The protein below binds the small molecule below.
Small molecule (SMILES): CC(=O)N[C@@H]1[C@@H](O)[C@H](O)[C@@H](CO)O[C@H]1O

Sequence of chain 1.A:
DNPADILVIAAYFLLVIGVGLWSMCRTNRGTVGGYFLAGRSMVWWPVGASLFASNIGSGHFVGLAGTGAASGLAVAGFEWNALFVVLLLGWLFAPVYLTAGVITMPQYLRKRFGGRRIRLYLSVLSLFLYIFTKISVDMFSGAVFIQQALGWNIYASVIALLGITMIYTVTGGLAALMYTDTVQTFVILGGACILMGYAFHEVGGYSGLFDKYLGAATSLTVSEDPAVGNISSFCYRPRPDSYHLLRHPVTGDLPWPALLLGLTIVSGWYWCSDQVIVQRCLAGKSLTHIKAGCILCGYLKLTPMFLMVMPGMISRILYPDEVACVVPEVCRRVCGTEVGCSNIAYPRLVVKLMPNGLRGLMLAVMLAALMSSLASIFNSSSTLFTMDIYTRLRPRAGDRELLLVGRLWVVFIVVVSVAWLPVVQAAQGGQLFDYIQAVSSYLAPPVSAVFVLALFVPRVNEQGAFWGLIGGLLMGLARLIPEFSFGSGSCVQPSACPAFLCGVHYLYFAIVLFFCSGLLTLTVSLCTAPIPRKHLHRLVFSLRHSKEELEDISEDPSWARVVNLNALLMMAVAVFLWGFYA

Binding-site contacts:
Ligand atom C1 contacts residue ASN254 of chain 1.A at 1.4 Å.
Ligand atom C7 contacts residue ASN254 of chain 1.A at 3.2 Å.
Ligand atom N2 contacts residue ASN254 of chain 1.A at 2.9 Å (h-bond).
Ligand atom C3 contacts residue ASN254 of chain 1.A at 3.8 Å.
Ligand atom C8 contacts residue GLY253 of chain 1.A at 4.2 Å.
Ligand atom C2 contacts residue ASN254 of chain 1.A at 2.5 Å.
Ligand atom O5 contacts residue ASN254 of chain 1.A at 2.3 Å (h-bond).
Ligand atom C4 contacts residue ASN254 of chain 1.A at 4.3 Å.
Ligand atom C5 contacts residue ASN254 of chain 1.A at 3.7 Å.
Ligand atom O7 contacts residue ASN254 of chain 1.A at 3.7 Å.
Ligand atom C8 contacts residue ASN254 of chain 1.A at 3.5 Å.